Binding-site contacts:
Ligand atom O6 contacts residue ARG359 of chain 1.A at 4.2 Å.
Ligand atom O1 contacts residue TYR277 of chain 1.A at 3.6 Å.
Ligand atom C5 contacts residue NAG1 of chain 1.D at 3.1 Å.
Ligand atom O5 contacts residue THR321 of chain 1.A at 4.4 Å.
Ligand atom O4 contacts residue NAG1 of chain 1.D at 3.0 Å (h-bond).
Ligand atom C1 contacts residue ASN279 of chain 1.A at 2.9 Å.
Ligand atom C5 contacts residue ASN279 of chain 1.A at 4.0 Å.
Ligand atom O6 contacts residue NAG1 of chain 1.D at 2.5 Å (h-bond).
Ligand atom C4 contacts residue ASN279 of chain 1.A at 3.9 Å.
Ligand atom C6 contacts residue THR321 of chain 1.A at 4.3 Å.
Ligand atom O6 contacts residue THR321 of chain 1.A at 3.3 Å.
Ligand atom O5 contacts residue NAG1 of chain 1.D at 3.8 Å.
Ligand atom C1 contacts residue NAG1 of chain 1.D at 4.3 Å.
Ligand atom C2 contacts residue ASN279 of chain 1.A at 2.9 Å.
Ligand atom C3 contacts residue ASN279 of chain 1.A at 3.9 Å.
Ligand atom C6 contacts residue NAG1 of chain 1.D at 2.7 Å.
Ligand atom O7 contacts residue ASN279 of chain 1.A at 3.3 Å (h-bond).
Ligand atom C7 contacts residue ASN279 of chain 1.A at 3.7 Å.
Ligand atom C4 contacts residue NAG1 of chain 1.D at 4.0 Å.
Ligand atom O1 contacts residue ASN279 of chain 1.A at 2.6 Å (h-bond).
Ligand atom O1 contacts residue THR321 of chain 1.A at 4.4 Å.
Ligand atom O3 contacts residue ASN279 of chain 1.A at 4.5 Å.
Ligand atom O5 contacts residue ASN279 of chain 1.A at 3.0 Å (h-bond).
Ligand atom N2 contacts residue ASN279 of chain 1.A at 3.7 Å.
Ligand atom C7 contacts residue TYR277 of chain 1.A at 4.4 Å (hydrophobic).
Ligand atom C1 contacts residue TYR277 of chain 1.A at 4.4 Å (hydrophobic).
Ligand atom O7 contacts residue TYR277 of chain 1.A at 4.2 Å.
Ligand atom C8 contacts residue TYR277 of chain 1.A at 3.4 Å (hydrophobic).

Sequence of chain 1.A:
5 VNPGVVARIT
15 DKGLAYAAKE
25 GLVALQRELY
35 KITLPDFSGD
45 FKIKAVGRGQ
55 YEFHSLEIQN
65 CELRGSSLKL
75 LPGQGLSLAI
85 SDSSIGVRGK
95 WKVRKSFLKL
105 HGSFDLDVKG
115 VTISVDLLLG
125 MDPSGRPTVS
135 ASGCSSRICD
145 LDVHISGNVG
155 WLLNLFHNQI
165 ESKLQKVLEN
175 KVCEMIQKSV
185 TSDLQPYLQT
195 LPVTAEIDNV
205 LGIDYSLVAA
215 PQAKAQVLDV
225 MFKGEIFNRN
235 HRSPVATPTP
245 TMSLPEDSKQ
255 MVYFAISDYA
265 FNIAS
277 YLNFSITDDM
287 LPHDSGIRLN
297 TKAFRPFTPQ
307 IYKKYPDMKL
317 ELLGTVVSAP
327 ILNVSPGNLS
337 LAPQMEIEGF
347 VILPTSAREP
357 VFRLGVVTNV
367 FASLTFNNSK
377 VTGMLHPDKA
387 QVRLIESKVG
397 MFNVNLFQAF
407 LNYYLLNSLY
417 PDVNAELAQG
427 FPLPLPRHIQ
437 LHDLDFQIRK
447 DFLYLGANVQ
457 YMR

The small molecule below binds the protein below.
Small molecule (SMILES): CC(=O)N[C@@H]1[C@@H](O)[C@H](O)[C@@H](CO)O[C@H]1O